Sequence of chain 57.E:
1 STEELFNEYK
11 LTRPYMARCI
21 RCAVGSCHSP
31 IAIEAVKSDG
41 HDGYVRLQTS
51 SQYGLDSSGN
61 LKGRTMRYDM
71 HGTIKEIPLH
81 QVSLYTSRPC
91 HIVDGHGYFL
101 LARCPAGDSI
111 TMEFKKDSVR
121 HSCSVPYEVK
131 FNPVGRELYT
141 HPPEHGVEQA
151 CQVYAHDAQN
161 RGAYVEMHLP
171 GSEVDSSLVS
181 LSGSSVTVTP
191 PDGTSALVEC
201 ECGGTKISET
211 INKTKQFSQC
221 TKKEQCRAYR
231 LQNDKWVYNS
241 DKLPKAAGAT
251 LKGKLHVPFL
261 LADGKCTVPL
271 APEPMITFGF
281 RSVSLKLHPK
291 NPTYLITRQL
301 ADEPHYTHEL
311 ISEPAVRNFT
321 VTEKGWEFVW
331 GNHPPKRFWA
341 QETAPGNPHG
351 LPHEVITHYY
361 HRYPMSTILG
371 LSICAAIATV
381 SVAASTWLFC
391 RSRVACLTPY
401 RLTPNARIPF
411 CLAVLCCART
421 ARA

Binding-site contacts:
Ligand atom O5 contacts residue ASN212 of chain 57.E at 2.4 Å (h-bond).
Ligand atom C1 contacts residue ASN212 of chain 57.E at 1.4 Å.
Ligand atom N2 contacts residue ASN212 of chain 57.E at 2.9 Å (h-bond).
Ligand atom C1 contacts residue ILE211 of chain 57.E at 4.2 Å (hydrophobic).
Ligand atom C5 contacts residue ASN212 of chain 57.E at 3.7 Å.
Ligand atom C4 contacts residue ASN212 of chain 57.E at 4.2 Å.
Ligand atom C7 contacts residue ASN212 of chain 57.E at 3.9 Å.
Ligand atom C2 contacts residue ASN212 of chain 57.E at 2.4 Å.
Ligand atom N2 contacts residue ILE211 of chain 57.E at 4.3 Å.
Ligand atom O7 contacts residue ASN212 of chain 57.E at 4.5 Å.
Ligand atom C3 contacts residue ASN212 of chain 57.E at 3.8 Å.

The small molecule below binds the protein below.
Small molecule (SMILES): CC(=O)N[C@@H]1[C@@H](O)[C@H](O)[C@@H](CO)O[C@H]1O